Binding-site contacts:
Ligand atom CL1 contacts residue SER21 of chain 1.A at 3.8 Å.
Ligand atom CL1 contacts residue ILE25 of chain 1.A at 3.5 Å.
Ligand atom CL5 contacts residue ILE25 of chain 1.A at 4.1 Å.
Ligand atom CL5 contacts residue VAL121 of chain 1.A at 4.0 Å.
Ligand atom CL1 contacts residue LEU122 of chain 1.A at 3.5 Å.
Ligand atom C3 contacts residue TRP22 of chain 1.A at 3.9 Å (hydrophobic).
Ligand atom C3 contacts residue ILE25 of chain 1.A at 3.5 Å (hydrophobic).
Ligand atom C2 contacts residue ILE25 of chain 1.A at 3.9 Å (hydrophobic).
Ligand atom C4 contacts residue LEU77 of chain 1.A at 3.8 Å (hydrophobic).
Ligand atom C2 contacts residue TRP135 of chain 1.A at 3.7 Å (hydrophobic).
Ligand atom C2 contacts residue LEU122 of chain 1.A at 3.6 Å (hydrophobic).
Ligand atom CL1 contacts residue TRP135 of chain 1.A at 3.5 Å.
Ligand atom CL5 contacts residue LEU36 of chain 1.A at 3.8 Å.
Ligand atom C4 contacts residue LEU36 of chain 1.A at 4.5 Å (hydrophobic).
Ligand atom C3 contacts residue LEU77 of chain 1.A at 4.2 Å (hydrophobic).
Ligand atom C4 contacts residue ILE118 of chain 1.A at 4.3 Å (hydrophobic).
Ligand atom C3 contacts residue TRP135 of chain 1.A at 4.2 Å (hydrophobic).
Ligand atom CL1 contacts residue TRP22 of chain 1.A at 4.1 Å.

This protein binds this small molecule.
Small molecule (SMILES): ClCCCCl

Sequence of chain 1.A:
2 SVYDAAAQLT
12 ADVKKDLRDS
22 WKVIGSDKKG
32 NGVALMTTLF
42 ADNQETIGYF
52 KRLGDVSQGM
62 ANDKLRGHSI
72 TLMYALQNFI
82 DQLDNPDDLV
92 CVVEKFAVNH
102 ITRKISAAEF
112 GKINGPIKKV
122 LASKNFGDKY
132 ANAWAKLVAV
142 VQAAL